Binding-site contacts:
Ligand atom C5 contacts residue TRP47 of chain 56.F at 3.8 Å (hydrophobic).
Ligand atom O4' contacts residue TRP47 of chain 56.F at 3.4 Å.
Ligand atom N1 contacts residue TRP47 of chain 56.F at 3.7 Å.
Ligand atom C6 contacts residue TRP47 of chain 56.F at 3.7 Å (hydrophobic).
Ligand atom C8 contacts residue LYS143 of chain 56.F at 2.7 Å.
Ligand atom N7 contacts residue TRP47 of chain 56.F at 3.6 Å.
Ligand atom O4' contacts residue LYS143 of chain 56.F at 4.4 Å.
Ligand atom C8 contacts residue TRP47 of chain 56.F at 3.6 Å (hydrophobic).
Ligand atom N9 contacts residue LYS143 of chain 56.F at 3.2 Å (salt-bridge).
Ligand atom O3' contacts residue GLU140 of chain 56.F at 4.4 Å.
Ligand atom C2' contacts residue LYS143 of chain 56.F at 3.7 Å.
Ligand atom N7 contacts residue LYS143 of chain 56.F at 3.8 Å.
Ligand atom C2 contacts residue TRP47 of chain 56.F at 3.4 Å (hydrophobic).
Ligand atom C1' contacts residue LYS143 of chain 56.F at 3.2 Å.
Ligand atom C5' contacts residue ARG90 of chain 56.F at 4.3 Å.
Ligand atom C2' contacts residue GLU140 of chain 56.F at 3.0 Å.
Ligand atom C4 contacts residue TRP47 of chain 56.F at 3.3 Å (hydrophobic).
Ligand atom O2' contacts residue GLU140 of chain 56.F at 2.3 Å (salt-bridge).
Ligand atom O2' contacts residue LYS143 of chain 56.F at 3.8 Å.
Ligand atom C1' contacts residue GLU140 of chain 56.F at 2.7 Å.
Ligand atom C4' contacts residue GLU140 of chain 56.F at 3.4 Å.
Ligand atom C1' contacts residue TRP47 of chain 56.F at 3.7 Å (hydrophobic).
Ligand atom N3 contacts residue TRP47 of chain 56.F at 3.4 Å.
Ligand atom O4' contacts residue LYS143 of chain 56.F at 4.2 Å.
Ligand atom N9 contacts residue GLU140 of chain 56.F at 4.1 Å.
Ligand atom C3' contacts residue GLU140 of chain 56.F at 3.8 Å.
Ligand atom N9 contacts residue TRP47 of chain 56.F at 3.3 Å.
Ligand atom N6 contacts residue TRP47 of chain 56.F at 4.2 Å.
Ligand atom O4' contacts residue GLU140 of chain 56.F at 3.0 Å (salt-bridge).

The small molecule below binds the protein below.
Small molecule (SMILES): Nc1ncnc2c1ncn2[C@@H]1O[C@H]([C@@H]2O[C@@H]3[C@H](O[P](=O)(O)O2)[C@@H](CO[P](=O)(O)O[C@H]2[C@@H](O)[C@H](n4cnc5c(N)ncnc54)O[C@@H]2COP(=O)=O)O[C@H]3n2ccc(=O)[nH]c2=O)[C@@H](O[P](=O)(O)OC[C@H]2O[C@@H](n3ccc(=O)[nH]c3=O)[C@H](O)[C@@H]2O)[C@H]1O

Sequence of chain 56.F:
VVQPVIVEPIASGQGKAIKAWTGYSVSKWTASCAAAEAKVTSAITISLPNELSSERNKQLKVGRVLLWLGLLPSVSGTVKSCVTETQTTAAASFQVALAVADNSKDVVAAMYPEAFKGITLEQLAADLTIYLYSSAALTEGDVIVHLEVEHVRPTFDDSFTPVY